Sequence of chain 2.A:
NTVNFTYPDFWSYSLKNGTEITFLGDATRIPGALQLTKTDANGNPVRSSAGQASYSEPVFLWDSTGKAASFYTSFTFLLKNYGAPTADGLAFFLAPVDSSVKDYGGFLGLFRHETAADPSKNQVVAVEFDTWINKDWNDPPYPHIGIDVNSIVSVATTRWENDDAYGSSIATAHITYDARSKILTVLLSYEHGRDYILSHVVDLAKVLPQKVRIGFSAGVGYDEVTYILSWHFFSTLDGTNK

This protein binds this small molecule.
Small molecule (SMILES): CO[C@@H]1O[C@H](CO)[C@@H](O[C@@H]2O[C@@H](C)[C@@H](O)[C@@H](O)[C@@H]2O)[C@H](O[C@@H]2O[C@H](CO)[C@H](O)[C@H](O)[C@H]2O[C@@H]2O[C@@H](C)[C@@H](O)[C@@H](O)[C@@H]2O)[C@H]1NC(C)=O

Binding-site contacts:
Ligand atom O4 contacts residue VAL221 of chain 2.A at 3.6 Å.
Ligand atom O4 contacts residue PHE108 of chain 2.A at 3.5 Å.
Ligand atom O6 contacts residue TRP133 of chain 2.A at 3.8 Å.
Ligand atom C5 contacts residue TRP133 of chain 2.A at 3.7 Å (hydrophobic).
Ligand atom O5 contacts residue SER49 of chain 2.A at 3.3 Å (h-bond).
Ligand atom O4 contacts residue GLY222 of chain 2.A at 3.5 Å.
Ligand atom C2 contacts residue PHE108 of chain 2.A at 3.8 Å (hydrophobic).
Ligand atom C6 contacts residue TYR223 of chain 2.A at 3.6 Å (hydrophobic).
Ligand atom O3 contacts residue ASP89 of chain 2.A at 2.7 Å (salt-bridge).
Ligand atom O3 contacts residue TYR223 of chain 2.A at 3.7 Å.
Ligand atom O2 contacts residue ASN135 of chain 2.A at 2.8 Å (h-bond).
Ligand atom O3 contacts residue GLY106 of chain 2.A at 3.7 Å.
Ligand atom O3 contacts residue GLY107 of chain 2.A at 2.8 Å (h-bond).
Ligand atom C4 contacts residue TRP133 of chain 2.A at 3.6 Å (hydrophobic).
Ligand atom O4 contacts residue ALA88 of chain 2.A at 3.8 Å.
Ligand atom C4 contacts residue SER49 of chain 2.A at 3.7 Å.
Ligand atom C2 contacts residue TRP138 of chain 2.A at 3.5 Å (hydrophobic).
Ligand atom O3 contacts residue GLY222 of chain 2.A at 2.9 Å (h-bond).
Ligand atom C3 contacts residue TRP138 of chain 2.A at 3.8 Å (hydrophobic).
Ligand atom O4 contacts residue HIS114 of chain 2.A at 3.0 Å (h-bond).
Ligand atom C3 contacts residue TRP133 of chain 2.A at 3.6 Å (hydrophobic).
Ligand atom O3 contacts residue ARG48 of chain 2.A at 3.1 Å (salt-bridge).
Ligand atom O6 contacts residue TYR223 of chain 2.A at 3.6 Å.
Ligand atom O4 contacts residue ASP89 of chain 2.A at 2.7 Å (salt-bridge).
Ligand atom O2 contacts residue ARG48 of chain 2.A at 3.4 Å (salt-bridge).
Ligand atom O2 contacts residue ASN135 of chain 2.A at 3.6 Å (h-bond).
Ligand atom O4 contacts residue SER49 of chain 2.A at 2.6 Å (h-bond).
Ligand atom O2 contacts residue ASP137 of chain 2.A at 3.5 Å (salt-bridge).
Ligand atom C3 contacts residue ASP137 of chain 2.A at 3.8 Å.
Ligand atom C3 contacts residue ASP89 of chain 2.A at 3.7 Å.
Ligand atom C6 contacts residue TYR105 of chain 2.A at 3.5 Å (hydrophobic).
Ligand atom O3 contacts residue ASN135 of chain 2.A at 2.8 Å (h-bond).
Ligand atom O2 contacts residue TRP138 of chain 2.A at 2.8 Å (h-bond).
Ligand atom O4 contacts residue GLY222 of chain 2.A at 2.8 Å (h-bond).
Ligand atom O3 contacts residue TRP138 of chain 2.A at 3.0 Å (h-bond).
Ligand atom C4 contacts residue ASP89 of chain 2.A at 3.5 Å.
Ligand atom C3 contacts residue ASN135 of chain 2.A at 3.3 Å.
Ligand atom O3 contacts residue HIS114 of chain 2.A at 3.2 Å.
Ligand atom O3 contacts residue ASP137 of chain 2.A at 3.3 Å (salt-bridge).
Ligand atom C4 contacts residue GLY222 of chain 2.A at 3.2 Å.